Sequence of chain 1.A:
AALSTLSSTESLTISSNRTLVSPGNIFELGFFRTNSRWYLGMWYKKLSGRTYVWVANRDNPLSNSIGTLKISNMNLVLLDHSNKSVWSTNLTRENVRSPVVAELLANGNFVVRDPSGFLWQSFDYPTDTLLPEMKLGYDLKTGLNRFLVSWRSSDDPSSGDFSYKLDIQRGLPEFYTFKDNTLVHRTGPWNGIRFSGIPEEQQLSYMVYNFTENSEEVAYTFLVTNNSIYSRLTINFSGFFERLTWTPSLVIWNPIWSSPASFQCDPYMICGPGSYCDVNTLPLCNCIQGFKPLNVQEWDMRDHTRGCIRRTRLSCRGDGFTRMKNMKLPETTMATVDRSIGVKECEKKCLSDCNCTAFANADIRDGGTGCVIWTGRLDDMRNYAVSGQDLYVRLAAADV

Sequence of chain 1.D:
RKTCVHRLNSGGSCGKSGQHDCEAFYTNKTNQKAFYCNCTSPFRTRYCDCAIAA

Binding-site contacts:
Ligand atom C8 contacts residue TYR41 of chain 1.D at 3.9 Å (hydrophobic).
Ligand atom O5 contacts residue ASN43 of chain 1.D at 2.4 Å (h-bond).
Ligand atom C3 contacts residue ASN43 of chain 1.D at 3.5 Å.
Ligand atom C4 contacts residue ASN184 of chain 1.A at 4.5 Å.
Ligand atom C8 contacts residue ASP54 of chain 1.D at 3.5 Å.
Ligand atom C8 contacts residue VAL10 of chain 1.D at 4.1 Å (hydrophobic).
Ligand atom O3 contacts residue ASN184 of chain 1.A at 3.9 Å.
Ligand atom C3 contacts residue TYR41 of chain 1.D at 3.5 Å (hydrophobic).
Ligand atom C4 contacts residue ASN43 of chain 1.D at 4.0 Å.
Ligand atom C2 contacts residue ASN43 of chain 1.D at 2.1 Å.
Ligand atom C1 contacts residue TYR41 of chain 1.D at 3.7 Å (hydrophobic).
Ligand atom O3 contacts residue ASN43 of chain 1.D at 4.5 Å.
Ligand atom O7 contacts residue ASN43 of chain 1.D at 3.3 Å (h-bond).
Ligand atom C5 contacts residue ASN43 of chain 1.D at 3.6 Å.
Ligand atom C7 contacts residue TYR41 of chain 1.D at 3.7 Å (hydrophobic).
Ligand atom N2 contacts residue TYR41 of chain 1.D at 2.7 Å (h-bond).
Ligand atom C8 contacts residue ALA56 of chain 1.D at 4.0 Å (hydrophobic).
Ligand atom C2 contacts residue TYR41 of chain 1.D at 3.5 Å (hydrophobic).
Ligand atom O7 contacts residue ASP54 of chain 1.D at 3.9 Å.
Ligand atom C1 contacts residue ASN43 of chain 1.D at 1.4 Å.
Ligand atom C7 contacts residue ASP54 of chain 1.D at 4.3 Å.
Ligand atom O3 contacts residue TYR41 of chain 1.D at 4.2 Å.
Ligand atom C7 contacts residue ASN43 of chain 1.D at 3.1 Å.
Ligand atom C8 contacts residue ASN43 of chain 1.D at 4.1 Å.
Ligand atom N2 contacts residue ASN43 of chain 1.D at 2.6 Å (h-bond).
Ligand atom C8 contacts residue CYS55 of chain 1.D at 4.3 Å (hydrophobic).

The protein below binds the small molecule below.
Small molecule (SMILES): CC(=O)N[C@@H]1[C@@H](O)[C@H](O)[C@@H](CO)O[C@H]1O